Binding-site contacts:
Ligand atom C1 contacts residue ASN126 of chain 1.A at 1.4 Å.
Ligand atom C4 contacts residue ASN126 of chain 1.A at 4.3 Å.
Ligand atom C3 contacts residue ASN126 of chain 1.A at 3.8 Å.
Ligand atom C5 contacts residue ASN126 of chain 1.A at 3.7 Å.
Ligand atom N2 contacts residue ASN126 of chain 1.A at 2.8 Å (h-bond).
Ligand atom O7 contacts residue ASN126 of chain 1.A at 3.2 Å (h-bond).
Ligand atom C2 contacts residue ASN126 of chain 1.A at 2.5 Å.
Ligand atom C7 contacts residue ASN126 of chain 1.A at 3.2 Å.
Ligand atom O5 contacts residue ASN126 of chain 1.A at 2.4 Å (h-bond).
Ligand atom C8 contacts residue SER123 of chain 1.A at 4.2 Å.
Ligand atom C8 contacts residue PRO125 of chain 1.A at 3.6 Å (hydrophobic).
Ligand atom C8 contacts residue ASN126 of chain 1.A at 3.9 Å.

The protein below binds the small molecule below.
Small molecule (SMILES): CC(=O)N[C@@H]1[C@@H](O)[C@H](O)[C@@H](CO)O[C@H]1O

Sequence of chain 1.A:
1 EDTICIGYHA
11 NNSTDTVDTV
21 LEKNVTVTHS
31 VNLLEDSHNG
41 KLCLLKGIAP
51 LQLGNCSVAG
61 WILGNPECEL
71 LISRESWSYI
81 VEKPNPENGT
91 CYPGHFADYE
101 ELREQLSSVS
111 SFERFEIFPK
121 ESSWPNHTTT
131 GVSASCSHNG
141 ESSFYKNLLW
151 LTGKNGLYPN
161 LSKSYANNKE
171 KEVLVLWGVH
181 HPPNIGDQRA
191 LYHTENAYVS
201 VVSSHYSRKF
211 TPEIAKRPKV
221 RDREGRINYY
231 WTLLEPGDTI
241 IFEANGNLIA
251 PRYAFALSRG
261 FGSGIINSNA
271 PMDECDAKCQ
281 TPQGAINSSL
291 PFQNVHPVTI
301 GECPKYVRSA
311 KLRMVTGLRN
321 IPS